Binding-site contacts:
Ligand atom C8 contacts residue ASN27 of chain 1.C at 3.7 Å.
Ligand atom O7 contacts residue ASN27 of chain 1.C at 3.2 Å.
Ligand atom O7 contacts residue VAL18 of chain 1.D at 4.5 Å.
Ligand atom C8 contacts residue ALA26 of chain 1.C at 3.4 Å (hydrophobic).
Ligand atom C8 contacts residue VAL18 of chain 1.D at 3.8 Å (hydrophobic).
Ligand atom O5 contacts residue ASN28 of chain 1.C at 2.5 Å (h-bond).
Ligand atom C1 contacts residue ASN28 of chain 1.C at 1.5 Å.
Ligand atom C8 contacts residue THR15 of chain 1.D at 3.5 Å.
Ligand atom C2 contacts residue ASN28 of chain 1.C at 2.6 Å.
Ligand atom C7 contacts residue ALA26 of chain 1.C at 4.4 Å (hydrophobic).
Ligand atom C7 contacts residue ASN28 of chain 1.C at 4.0 Å.
Ligand atom C3 contacts residue ASN28 of chain 1.C at 3.9 Å.
Ligand atom N2 contacts residue ASN27 of chain 1.C at 4.2 Å.
Ligand atom C7 contacts residue ASN27 of chain 1.C at 3.5 Å.
Ligand atom C7 contacts residue VAL18 of chain 1.D at 4.4 Å (hydrophobic).
Ligand atom C5 contacts residue ASN28 of chain 1.C at 3.8 Å.
Ligand atom N2 contacts residue ASN28 of chain 1.C at 3.0 Å (h-bond).
Ligand atom C6 contacts residue ASN28 of chain 1.C at 4.3 Å.
Ligand atom C4 contacts residue ASN28 of chain 1.C at 4.4 Å.

Sequence of chain 1.D:
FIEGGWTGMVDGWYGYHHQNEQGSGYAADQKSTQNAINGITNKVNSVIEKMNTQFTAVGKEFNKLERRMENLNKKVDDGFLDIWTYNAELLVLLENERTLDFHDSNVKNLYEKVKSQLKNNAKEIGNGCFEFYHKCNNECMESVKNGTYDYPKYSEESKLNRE

Sequence of chain 1.C:
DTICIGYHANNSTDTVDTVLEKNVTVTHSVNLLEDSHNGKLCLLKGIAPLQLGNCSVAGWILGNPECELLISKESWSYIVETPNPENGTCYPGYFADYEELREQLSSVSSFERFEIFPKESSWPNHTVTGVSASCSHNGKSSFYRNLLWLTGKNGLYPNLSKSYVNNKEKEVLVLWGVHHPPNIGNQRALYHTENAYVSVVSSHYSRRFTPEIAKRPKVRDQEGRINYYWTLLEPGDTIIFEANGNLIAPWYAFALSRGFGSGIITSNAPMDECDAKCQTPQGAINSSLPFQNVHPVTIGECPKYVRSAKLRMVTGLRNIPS

A protein and the small-molecule ligand that binds it are described below.
Small molecule (SMILES): CC(=O)N[C@@H]1[C@@H](O)[C@H](O)[C@@H](CO)O[C@H]1O